Binding-site contacts:
Ligand atom C3 contacts residue ASN95 of chain 1.B at 3.8 Å.
Ligand atom C6 contacts residue THR42 of chain 1.B at 3.3 Å.
Ligand atom C5 contacts residue ALA93 of chain 1.B at 3.7 Å (hydrophobic).
Ligand atom C1 contacts residue ASN95 of chain 1.B at 1.4 Å.
Ligand atom C4 contacts residue ASN95 of chain 1.B at 4.2 Å.
Ligand atom C5 contacts residue ASP91 of chain 1.B at 4.0 Å.
Ligand atom C2 contacts residue ASN95 of chain 1.B at 2.5 Å.
Ligand atom C4 contacts residue ASP91 of chain 1.B at 4.5 Å.
Ligand atom O5 contacts residue ALA93 of chain 1.B at 3.5 Å.
Ligand atom C1 contacts residue ASP91 of chain 1.B at 3.7 Å.
Ligand atom N2 contacts residue ASN95 of chain 1.B at 2.8 Å (h-bond).
Ligand atom C2 contacts residue ASP91 of chain 1.B at 4.1 Å.
Ligand atom C3 contacts residue ASP91 of chain 1.B at 3.9 Å.
Ligand atom C7 contacts residue ASN95 of chain 1.B at 4.2 Å.
Ligand atom O5 contacts residue ASN95 of chain 1.B at 2.4 Å (h-bond).
Ligand atom C1 contacts residue ALA93 of chain 1.B at 4.1 Å (hydrophobic).
Ligand atom O6 contacts residue ALA93 of chain 1.B at 4.4 Å.
Ligand atom C6 contacts residue PRO94 of chain 1.B at 4.2 Å (hydrophobic).
Ligand atom C6 contacts residue ALA93 of chain 1.B at 3.6 Å (hydrophobic).
Ligand atom O5 contacts residue ASP91 of chain 1.B at 4.3 Å.
Ligand atom N2 contacts residue ASP91 of chain 1.B at 4.2 Å.
Ligand atom C5 contacts residue ASN95 of chain 1.B at 3.7 Å.

This small molecule binds to this protein.
Small molecule (SMILES): CC(=O)N[C@H]1[C@H](O[C@H]2[C@H](O)[C@@H](NC(C)=O)CO[C@@H]2CO[C@@H]2O[C@@H](C)[C@@H](O)[C@@H](O)[C@@H]2O)O[C@H](CO)[C@@H](O)[C@@H]1O

Sequence of chain 1.B:
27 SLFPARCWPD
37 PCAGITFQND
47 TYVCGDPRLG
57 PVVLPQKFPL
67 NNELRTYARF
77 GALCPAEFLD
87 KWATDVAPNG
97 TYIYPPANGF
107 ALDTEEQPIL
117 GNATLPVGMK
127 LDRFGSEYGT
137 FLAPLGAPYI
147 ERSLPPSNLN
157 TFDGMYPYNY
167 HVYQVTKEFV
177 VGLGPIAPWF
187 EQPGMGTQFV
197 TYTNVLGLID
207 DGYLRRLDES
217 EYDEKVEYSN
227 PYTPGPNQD